This protein binds this small molecule.
Small molecule (SMILES): C[C@@H]1O[C@@H](O)[C@@H](O)[C@H](O)[C@@H]1O

Sequence of chain 1.C:
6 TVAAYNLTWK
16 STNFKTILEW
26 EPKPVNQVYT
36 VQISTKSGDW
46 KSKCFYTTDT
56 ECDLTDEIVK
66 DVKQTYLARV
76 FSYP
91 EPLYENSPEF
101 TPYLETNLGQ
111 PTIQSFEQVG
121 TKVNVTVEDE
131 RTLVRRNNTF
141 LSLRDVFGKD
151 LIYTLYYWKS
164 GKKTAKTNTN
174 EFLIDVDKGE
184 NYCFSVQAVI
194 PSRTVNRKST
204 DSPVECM

Sequence of chain 1.A:
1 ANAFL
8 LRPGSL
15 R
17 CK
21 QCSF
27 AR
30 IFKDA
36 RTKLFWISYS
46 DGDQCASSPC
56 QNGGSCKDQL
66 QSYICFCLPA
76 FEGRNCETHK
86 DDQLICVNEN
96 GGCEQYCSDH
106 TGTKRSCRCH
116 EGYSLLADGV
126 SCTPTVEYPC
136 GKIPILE

Binding-site contacts:
Ligand atom O3 contacts residue GLY58 of chain 1.A at 4.3 Å.
Ligand atom C1 contacts residue ARG131 of chain 1.C at 3.9 Å.
Ligand atom C5 contacts residue SER60 of chain 1.A at 2.8 Å.
Ligand atom C4 contacts residue SER60 of chain 1.A at 3.4 Å.
Ligand atom C6 contacts residue SER60 of chain 1.A at 4.2 Å.
Ligand atom O4 contacts residue SER60 of chain 1.A at 4.4 Å.
Ligand atom O4 contacts residue LEU73 of chain 1.A at 4.1 Å.
Ligand atom C6 contacts residue PHE140 of chain 1.C at 3.9 Å (hydrophobic).
Ligand atom C5 contacts residue PHE71 of chain 1.A at 3.8 Å (hydrophobic).
Ligand atom C4 contacts residue GLY58 of chain 1.A at 3.6 Å.
Ligand atom C2 contacts residue SER60 of chain 1.A at 2.4 Å.
Ligand atom C3 contacts residue GLY58 of chain 1.A at 3.7 Å.
Ligand atom C3 contacts residue SER60 of chain 1.A at 2.9 Å.
Ligand atom C5 contacts residue GLY58 of chain 1.A at 3.9 Å.
Ligand atom C4 contacts residue LEU73 of chain 1.A at 3.8 Å (hydrophobic).
Ligand atom O3 contacts residue SER60 of chain 1.A at 4.2 Å.
Ligand atom C1 contacts residue SER60 of chain 1.A at 1.4 Å.
Ligand atom C6 contacts residue CYS72 of chain 1.A at 3.2 Å (hydrophobic).
Ligand atom C6 contacts residue PHE71 of chain 1.A at 3.6 Å (hydrophobic).
Ligand atom C6 contacts residue LEU73 of chain 1.A at 4.1 Å (hydrophobic).
Ligand atom O2 contacts residue SER60 of chain 1.A at 2.8 Å (h-bond).
Ligand atom O5 contacts residue ARG131 of chain 1.C at 3.7 Å.
Ligand atom O5 contacts residue SER60 of chain 1.A at 2.4 Å (h-bond).
Ligand atom O5 contacts residue PHE71 of chain 1.A at 4.3 Å.
Ligand atom C5 contacts residue GLY59 of chain 1.A at 4.2 Å.